Sequence of chain 1.C:
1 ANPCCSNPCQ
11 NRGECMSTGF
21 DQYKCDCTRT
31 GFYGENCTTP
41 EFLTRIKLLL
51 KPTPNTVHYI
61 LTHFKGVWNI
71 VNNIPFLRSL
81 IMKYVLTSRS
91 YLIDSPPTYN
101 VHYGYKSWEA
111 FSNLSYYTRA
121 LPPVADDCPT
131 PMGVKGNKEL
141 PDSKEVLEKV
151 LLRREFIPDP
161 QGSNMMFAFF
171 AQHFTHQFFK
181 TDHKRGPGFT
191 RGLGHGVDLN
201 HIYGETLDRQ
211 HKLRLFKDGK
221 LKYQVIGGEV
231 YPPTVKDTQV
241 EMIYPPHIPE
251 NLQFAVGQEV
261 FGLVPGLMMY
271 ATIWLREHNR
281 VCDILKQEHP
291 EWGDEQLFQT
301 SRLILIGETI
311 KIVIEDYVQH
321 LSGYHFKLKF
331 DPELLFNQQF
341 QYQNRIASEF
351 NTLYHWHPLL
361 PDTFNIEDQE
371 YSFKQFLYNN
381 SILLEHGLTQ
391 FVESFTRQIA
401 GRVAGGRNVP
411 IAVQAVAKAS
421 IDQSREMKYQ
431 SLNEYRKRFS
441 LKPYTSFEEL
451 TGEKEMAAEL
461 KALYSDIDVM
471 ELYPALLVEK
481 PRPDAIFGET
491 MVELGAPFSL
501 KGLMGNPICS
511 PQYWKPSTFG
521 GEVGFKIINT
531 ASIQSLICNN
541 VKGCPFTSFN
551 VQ

This small molecule binds to this protein.
Small molecule (SMILES): CC(=O)N[C@H]1[C@H](O[C@H]2[C@H](O)[C@@H](NC(C)=O)CO[C@@H]2CO)O[C@H](CO)[C@@H](O)[C@@H]1O

Binding-site contacts:
Ligand atom O5 contacts residue ASN113 of chain 1.D at 2.3 Å (h-bond).
Ligand atom C7 contacts residue ARG185 of chain 1.D at 3.8 Å.
Ligand atom C6 contacts residue TYR116 of chain 1.D at 3.6 Å (hydrophobic).
Ligand atom C8 contacts residue PHE189 of chain 1.D at 4.0 Å (hydrophobic).
Ligand atom O7 contacts residue ARG185 of chain 1.D at 2.7 Å (salt-bridge).
Ligand atom O4 contacts residue ARG185 of chain 1.D at 3.1 Å (salt-bridge).
Ligand atom N2 contacts residue ARG185 of chain 1.D at 4.4 Å.
Ligand atom C8 contacts residue ASN113 of chain 1.D at 4.4 Å.
Ligand atom O7 contacts residue ASN113 of chain 1.D at 3.7 Å.
Ligand atom C3 contacts residue ARG185 of chain 1.D at 3.8 Å.
Ligand atom C2 contacts residue LEU207 of chain 1.C at 4.4 Å (hydrophobic).
Ligand atom C4 contacts residue ARG185 of chain 1.D at 3.9 Å.
Ligand atom C2 contacts residue ASN113 of chain 1.D at 2.5 Å.
Ligand atom C1 contacts residue GLU109 of chain 1.D at 3.8 Å.
Ligand atom O5 contacts residue PHE189 of chain 1.D at 4.2 Å.
Ligand atom O3 contacts residue LEU207 of chain 1.C at 4.4 Å.
Ligand atom O5 contacts residue GLU109 of chain 1.D at 3.7 Å.
Ligand atom O3 contacts residue ARG185 of chain 1.D at 4.2 Å.
Ligand atom C3 contacts residue ASN113 of chain 1.D at 3.8 Å.
Ligand atom O6 contacts residue LEU207 of chain 1.C at 3.9 Å.
Ligand atom O5 contacts residue LEU207 of chain 1.C at 4.4 Å.
Ligand atom C1 contacts residue ASN113 of chain 1.D at 1.4 Å.
Ligand atom C1 contacts residue ARG185 of chain 1.D at 4.1 Å.
Ligand atom O6 contacts residue ASP208 of chain 1.C at 4.1 Å.
Ligand atom C1 contacts residue TYR116 of chain 1.D at 4.1 Å (hydrophobic).
Ligand atom C8 contacts residue ARG185 of chain 1.D at 3.9 Å.
Ligand atom O5 contacts residue TYR116 of chain 1.D at 3.6 Å.
Ligand atom C7 contacts residue ASN113 of chain 1.D at 3.6 Å.
Ligand atom C6 contacts residue PHE189 of chain 1.D at 3.8 Å (hydrophobic).
Ligand atom C4 contacts residue ASN113 of chain 1.D at 4.2 Å.
Ligand atom O7 contacts residue LEU207 of chain 1.C at 4.1 Å.
Ligand atom C4 contacts residue LEU207 of chain 1.C at 4.0 Å (hydrophobic).
Ligand atom N2 contacts residue ASN113 of chain 1.D at 3.0 Å (h-bond).
Ligand atom C2 contacts residue ARG185 of chain 1.D at 4.1 Å.
Ligand atom C5 contacts residue ARG185 of chain 1.D at 4.2 Å.
Ligand atom C5 contacts residue ASN113 of chain 1.D at 3.6 Å.
Ligand atom C5 contacts residue PHE189 of chain 1.D at 3.9 Å (hydrophobic).
Ligand atom C5 contacts residue TYR116 of chain 1.D at 4.3 Å (hydrophobic).
Ligand atom C2 contacts residue GLU109 of chain 1.D at 4.2 Å.
Ligand atom O6 contacts residue TYR116 of chain 1.D at 3.8 Å.

Sequence of chain 1.D:
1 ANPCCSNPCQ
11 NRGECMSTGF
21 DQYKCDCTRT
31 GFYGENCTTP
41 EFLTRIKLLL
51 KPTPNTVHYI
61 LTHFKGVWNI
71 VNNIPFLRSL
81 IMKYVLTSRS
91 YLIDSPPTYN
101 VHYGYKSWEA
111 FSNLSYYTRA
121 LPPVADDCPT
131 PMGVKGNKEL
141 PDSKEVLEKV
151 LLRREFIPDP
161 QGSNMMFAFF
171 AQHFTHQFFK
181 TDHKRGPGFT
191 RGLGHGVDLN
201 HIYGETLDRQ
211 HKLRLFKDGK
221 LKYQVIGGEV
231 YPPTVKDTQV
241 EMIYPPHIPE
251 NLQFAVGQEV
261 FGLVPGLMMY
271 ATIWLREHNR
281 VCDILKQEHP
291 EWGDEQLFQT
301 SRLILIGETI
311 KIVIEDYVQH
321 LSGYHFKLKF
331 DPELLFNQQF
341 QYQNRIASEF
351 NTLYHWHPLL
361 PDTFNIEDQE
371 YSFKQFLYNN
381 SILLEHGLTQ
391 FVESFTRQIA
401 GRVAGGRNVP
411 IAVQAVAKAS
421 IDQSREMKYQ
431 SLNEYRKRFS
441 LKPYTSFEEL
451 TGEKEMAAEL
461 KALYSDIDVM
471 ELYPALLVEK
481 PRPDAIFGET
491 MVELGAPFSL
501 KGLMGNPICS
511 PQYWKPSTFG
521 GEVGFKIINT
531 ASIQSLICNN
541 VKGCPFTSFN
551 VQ